Binding-site contacts:
Ligand atom C2 contacts residue U3 of chain 4.C at 3.0 Å.
Ligand atom N1 contacts residue U1 of chain 4.C at 2.8 Å (h-bond).
Ligand atom C6 contacts residue U1 of chain 4.C at 3.6 Å.
Ligand atom N6 contacts residue U3 of chain 4.C at 3.0 Å (h-bond).
Ligand atom C2 contacts residue U1 of chain 4.C at 3.5 Å.
Ligand atom N6 contacts residue U1 of chain 4.C at 2.8 Å (h-bond).
Ligand atom C4 contacts residue U2 of chain 4.C at 4.3 Å.
Ligand atom C6 contacts residue U2 of chain 4.C at 4.1 Å.
Ligand atom N1 contacts residue U2 of chain 4.C at 3.5 Å (h-bond).
Ligand atom N3 contacts residue U2 of chain 4.C at 3.7 Å.
Ligand atom N1 contacts residue U3 of chain 4.C at 2.7 Å (h-bond).
Ligand atom C6 contacts residue U3 of chain 4.C at 3.3 Å.
Ligand atom C2 contacts residue U2 of chain 4.C at 3.2 Å.
Ligand atom N6 contacts residue U2 of chain 4.C at 4.2 Å.
Ligand atom N3 contacts residue U3 of chain 4.C at 4.2 Å.

The protein below binds the small molecule below.
Small molecule (SMILES): Nc1ncnc2c1ncn2[C@@H]1O[C@H](CO[P](=O)(O)O[C@H]2[C@@H](O)[C@H](n3cnc4c(N)ncnc43)O[C@@H]2CO[P](=O)(O)O[C@H]2[C@@H](O)[C@H](n3cnc4c(N)ncnc43)O[C@@H]2COP(=O)(O)O)[C@@H](O)[C@H]1O